Sequence of chain 1.B:
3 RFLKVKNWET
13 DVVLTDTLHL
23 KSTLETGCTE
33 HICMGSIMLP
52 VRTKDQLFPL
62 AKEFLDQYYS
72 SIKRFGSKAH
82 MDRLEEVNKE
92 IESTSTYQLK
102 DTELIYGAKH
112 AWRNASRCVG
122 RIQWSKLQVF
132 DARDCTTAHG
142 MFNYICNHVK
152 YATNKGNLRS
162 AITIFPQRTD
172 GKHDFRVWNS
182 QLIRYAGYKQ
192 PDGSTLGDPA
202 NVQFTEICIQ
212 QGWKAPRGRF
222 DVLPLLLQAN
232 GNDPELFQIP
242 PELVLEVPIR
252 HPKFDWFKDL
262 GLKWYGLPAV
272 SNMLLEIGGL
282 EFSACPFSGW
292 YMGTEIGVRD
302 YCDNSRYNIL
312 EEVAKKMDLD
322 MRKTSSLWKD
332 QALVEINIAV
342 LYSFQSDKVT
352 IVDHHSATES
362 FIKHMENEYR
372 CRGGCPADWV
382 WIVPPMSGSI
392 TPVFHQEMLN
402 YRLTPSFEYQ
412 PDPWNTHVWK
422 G

Binding-site contacts:
Ligand atom N21 contacts residue TRP382 of chain 1.B at 3.7 Å.
Ligand atom C07 contacts residue HEM1 of chain 1.H at 3.6 Å.
Ligand atom N22 contacts residue HEM1 of chain 1.H at 3.0 Å (h-bond).
Ligand atom C07 contacts residue SER289 of chain 1.B at 3.9 Å.
Ligand atom C13 contacts residue HEM1 of chain 1.H at 3.6 Å.
Ligand atom C05 contacts residue VAL271 of chain 1.B at 3.8 Å (hydrophobic).
Ligand atom C16 contacts residue HEM1 of chain 1.H at 4.0 Å.
Ligand atom N02 contacts residue TYR292 of chain 1.B at 3.8 Å.
Ligand atom C26 contacts residue HEM1 of chain 1.H at 3.7 Å.
Ligand atom C02 contacts residue HEM1 of chain 1.H at 3.7 Å.
Ligand atom C23 contacts residue LEU41 of chain 1.B at 3.8 Å (hydrophobic).
Ligand atom O09 contacts residue GLU296 of chain 1.B at 3.8 Å.
Ligand atom C06 contacts residue GLU296 of chain 1.B at 3.6 Å.
Ligand atom O15 contacts residue HEM1 of chain 1.H at 3.4 Å (h-bond).
Ligand atom C27 contacts residue TRP10 of chain 1.A at 3.7 Å (hydrophobic).
Ligand atom C02 contacts residue GLU296 of chain 1.B at 3.5 Å.
Ligand atom C24 contacts residue MET40 of chain 1.B at 3.8 Å (hydrophobic).
Ligand atom N21 contacts residue HEM1 of chain 1.H at 2.7 Å (h-bond).
Ligand atom C02 contacts residue TRP291 of chain 1.B at 3.8 Å (hydrophobic).
Ligand atom C10 contacts residue HEM1 of chain 1.H at 3.2 Å.
Ligand atom C14 contacts residue ARG185 of chain 1.B at 3.8 Å.
Ligand atom N02 contacts residue GLU296 of chain 1.B at 2.6 Å (salt-bridge).
Ligand atom N01 contacts residue HEM1 of chain 1.H at 3.9 Å.
Ligand atom C07 contacts residue PHE288 of chain 1.B at 3.7 Å (hydrophobic).
Ligand atom C23 contacts residue MET40 of chain 1.B at 3.9 Å (hydrophobic).
Ligand atom N02 contacts residue TRP291 of chain 1.B at 2.8 Å (h-bond).
Ligand atom N22 contacts residue ARG118 of chain 1.B at 3.8 Å.
Ligand atom C03 contacts residue HEM1 of chain 1.H at 3.6 Å.
Ligand atom C14 contacts residue GLN182 of chain 1.B at 3.5 Å.
Ligand atom N02 contacts residue HEM1 of chain 1.H at 3.5 Å.
Ligand atom C22 contacts residue HEM1 of chain 1.H at 3.4 Å.
Ligand atom C07 contacts residue PRO269 of chain 1.B at 3.9 Å (hydrophobic).
Ligand atom O09 contacts residue VAL271 of chain 1.B at 3.8 Å.
Ligand atom C11 contacts residue HEM1 of chain 1.H at 3.4 Å.
Ligand atom C03 contacts residue PRO269 of chain 1.B at 3.8 Å (hydrophobic).
Ligand atom C08 contacts residue HEM1 of chain 1.H at 3.2 Å.
Ligand atom N12 contacts residue HEM1 of chain 1.H at 2.9 Å (h-bond).
Ligand atom C07 contacts residue GLY290 of chain 1.B at 3.6 Å.
Ligand atom N01 contacts residue GLU296 of chain 1.B at 2.8 Å (salt-bridge).
Ligand atom C08 contacts residue GLU296 of chain 1.B at 3.6 Å.

The small molecule below binds the protein below.
Small molecule (SMILES): Cc1cc(N)nc(COC[C@H](N)[C@H](C)OCc2cc(C)cc(N)n2)c1

Sequence of chain 1.A:
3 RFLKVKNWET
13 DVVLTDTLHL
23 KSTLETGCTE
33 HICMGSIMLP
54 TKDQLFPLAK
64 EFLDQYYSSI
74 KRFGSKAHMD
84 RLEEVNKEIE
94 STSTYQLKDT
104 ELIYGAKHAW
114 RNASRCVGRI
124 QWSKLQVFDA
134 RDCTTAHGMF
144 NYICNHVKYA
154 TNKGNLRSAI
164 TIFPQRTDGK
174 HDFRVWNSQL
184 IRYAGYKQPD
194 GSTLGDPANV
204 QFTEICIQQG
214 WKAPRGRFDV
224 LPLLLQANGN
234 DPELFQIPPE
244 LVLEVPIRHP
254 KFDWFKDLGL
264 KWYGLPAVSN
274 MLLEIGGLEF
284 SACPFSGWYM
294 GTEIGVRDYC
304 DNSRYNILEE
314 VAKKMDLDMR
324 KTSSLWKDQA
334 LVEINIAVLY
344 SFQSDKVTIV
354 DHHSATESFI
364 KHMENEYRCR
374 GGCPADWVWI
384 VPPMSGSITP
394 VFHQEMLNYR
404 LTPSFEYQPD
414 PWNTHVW